Binding-site contacts:
Ligand atom C4 contacts residue ALA252 of chain 1.A at 3.7 Å (hydrophobic).
Ligand atom C6 contacts residue ASP250 of chain 1.A at 3.0 Å.
Ligand atom O41 contacts residue HIS254 of chain 1.A at 3.0 Å (h-bond).
Ligand atom O62 contacts residue KCX102 of chain 1.A at 2.8 Å (h-bond).
Ligand atom C5 contacts residue HIS18 of chain 1.A at 3.5 Å.
Ligand atom N3 contacts residue GLY267 of chain 1.A at 3.6 Å.
Ligand atom O61 contacts residue ZN1 of chain 1.C at 2.5 Å.
Ligand atom O42 contacts residue ASN44 of chain 1.A at 2.9 Å (h-bond).
Ligand atom O61 contacts residue HIS139 of chain 1.A at 3.0 Å.
Ligand atom O62 contacts residue HIS18 of chain 1.A at 3.5 Å (h-bond).
Ligand atom O41 contacts residue ALA266 of chain 1.A at 3.2 Å (h-bond).
Ligand atom C61 contacts residue ZN1 of chain 1.D at 3.1 Å.
Ligand atom O61 contacts residue LEU222 of chain 1.A at 3.1 Å (h-bond).
Ligand atom C61 contacts residue ZN1 of chain 1.C at 2.5 Å.
Ligand atom O62 contacts residue HIS177 of chain 1.A at 3.3 Å (h-bond).
Ligand atom C2 contacts residue ALA266 of chain 1.A at 3.5 Å (hydrophobic).
Ligand atom C6 contacts residue ZN1 of chain 1.D at 3.4 Å.
Ligand atom O42 contacts residue ARG20 of chain 1.A at 2.8 Å (salt-bridge).
Ligand atom C2 contacts residue GLY267 of chain 1.A at 3.6 Å.
Ligand atom O2 contacts residue GLY267 of chain 1.A at 2.9 Å (h-bond).
Ligand atom C5 contacts residue ZN1 of chain 1.D at 3.7 Å.
Ligand atom O2 contacts residue CYS221 of chain 1.A at 3.1 Å.
Ligand atom O2 contacts residue ALA266 of chain 1.A at 3.0 Å.
Ligand atom O2 contacts residue LEU222 of chain 1.A at 2.8 Å (h-bond).
Ligand atom N3 contacts residue ALA252 of chain 1.A at 3.8 Å.
Ligand atom C2 contacts residue LEU222 of chain 1.A at 3.6 Å (hydrophobic).
Ligand atom C61 contacts residue HIS177 of chain 1.A at 3.6 Å.
Ligand atom O41 contacts residue ARG20 of chain 1.A at 3.0 Å (salt-bridge).
Ligand atom N3 contacts residue ALA266 of chain 1.A at 2.8 Å (h-bond).
Ligand atom O62 contacts residue ZN1 of chain 1.D at 2.0 Å.
Ligand atom O61 contacts residue ASP250 of chain 1.A at 3.8 Å.
Ligand atom N1 contacts residue LEU222 of chain 1.A at 3.0 Å (h-bond).
Ligand atom O62 contacts residue HIS16 of chain 1.A at 3.6 Å.
Ligand atom O62 contacts residue ASP250 of chain 1.A at 3.2 Å (salt-bridge).
Ligand atom O62 contacts residue ZN1 of chain 1.C at 2.1 Å.
Ligand atom N1 contacts residue ASP250 of chain 1.A at 3.4 Å (salt-bridge).
Ligand atom C61 contacts residue ASP250 of chain 1.A at 3.2 Å.
Ligand atom O42 contacts residue HIS18 of chain 1.A at 3.8 Å.
Ligand atom O61 contacts residue HIS177 of chain 1.A at 3.4 Å (h-bond).
Ligand atom C41 contacts residue ARG20 of chain 1.A at 3.4 Å.

Sequence of chain 1.A:
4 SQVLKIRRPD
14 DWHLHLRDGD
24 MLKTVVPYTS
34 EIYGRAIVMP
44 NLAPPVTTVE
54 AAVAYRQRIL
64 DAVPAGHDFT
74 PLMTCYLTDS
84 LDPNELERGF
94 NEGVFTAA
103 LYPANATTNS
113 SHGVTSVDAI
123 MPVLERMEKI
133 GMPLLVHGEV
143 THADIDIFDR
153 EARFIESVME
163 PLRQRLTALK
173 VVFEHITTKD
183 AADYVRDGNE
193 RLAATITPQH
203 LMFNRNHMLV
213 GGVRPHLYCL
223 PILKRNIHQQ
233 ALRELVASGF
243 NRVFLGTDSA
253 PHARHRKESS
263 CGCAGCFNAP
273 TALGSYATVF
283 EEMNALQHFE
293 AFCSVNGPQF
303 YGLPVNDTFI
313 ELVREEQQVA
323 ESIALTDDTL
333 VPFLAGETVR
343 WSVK

This small molecule binds to this protein.
Small molecule (SMILES): O=C1NC(C(=O)O)=C[C@H](C(=O)O)N1